Sequence of chain 1.E:
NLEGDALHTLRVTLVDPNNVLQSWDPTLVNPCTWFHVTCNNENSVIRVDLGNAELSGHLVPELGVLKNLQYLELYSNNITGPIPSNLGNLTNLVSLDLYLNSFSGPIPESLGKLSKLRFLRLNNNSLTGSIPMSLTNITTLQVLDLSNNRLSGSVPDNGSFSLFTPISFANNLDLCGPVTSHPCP

A small-molecule ligand and the protein it binds are described below.
Small molecule (SMILES): CC(=O)N[C@@H]1[C@@H](O)[C@H](O)[C@@H](CO)O[C@H]1O

Binding-site contacts:
Ligand atom C3 contacts residue ASN85 of chain 1.E at 3.8 Å.
Ligand atom C2 contacts residue ASN85 of chain 1.E at 2.5 Å.
Ligand atom C4 contacts residue ASN85 of chain 1.E at 4.3 Å.
Ligand atom O5 contacts residue ASN85 of chain 1.E at 2.4 Å (h-bond).
Ligand atom N2 contacts residue ASN85 of chain 1.E at 3.0 Å (h-bond).
Ligand atom C1 contacts residue ASN85 of chain 1.E at 1.5 Å.
Ligand atom O7 contacts residue ASN85 of chain 1.E at 3.7 Å.
Ligand atom C8 contacts residue ASN85 of chain 1.E at 4.3 Å.
Ligand atom C1 contacts residue SER109 of chain 1.E at 4.5 Å.
Ligand atom C7 contacts residue ASN85 of chain 1.E at 3.5 Å.
Ligand atom C5 contacts residue ASN85 of chain 1.E at 3.7 Å.
Ligand atom O5 contacts residue THR87 of chain 1.E at 4.5 Å.